Binding-site contacts:
Ligand atom CA contacts residue GLU245 of chain 1.A at 3.7 Å.
Ligand atom CA contacts residue LYS65 of chain 1.A at 4.0 Å.
Ligand atom CD1 contacts residue ILE61 of chain 1.A at 3.5 Å (hydrophobic).
Ligand atom NZ contacts residue GLU83 of chain 1.A at 3.0 Å (salt-bridge).
Ligand atom CA contacts residue GLU245 of chain 1.A at 3.6 Å.
Ligand atom N contacts residue GLU245 of chain 1.A at 3.7 Å.
Ligand atom CD contacts residue GLU83 of chain 1.A at 4.0 Å.
Ligand atom O contacts residue LYS65 of chain 1.A at 3.4 Å (salt-bridge).
Ligand atom NE2 contacts residue VAL79 of chain 1.A at 3.9 Å.
Ligand atom C contacts residue ILE61 of chain 1.A at 3.9 Å (hydrophobic).
Ligand atom CG1 contacts residue GLU245 of chain 1.A at 3.7 Å.
Ligand atom CB contacts residue GLU245 of chain 1.A at 3.6 Å.
Ligand atom CD2 contacts residue VAL79 of chain 1.A at 3.9 Å (hydrophobic).
Ligand atom C contacts residue GLU245 of chain 1.A at 3.6 Å.
Ligand atom CD1 contacts residue GLN78 of chain 1.A at 4.0 Å.
Ligand atom C contacts residue LYS65 of chain 1.A at 4.0 Å.
Ligand atom CD2 contacts residue LEU82 of chain 1.A at 4.1 Å (hydrophobic).
Ligand atom CB contacts residue ILE61 of chain 1.A at 3.8 Å (hydrophobic).
Ligand atom NE2 contacts residue LEU75 of chain 1.A at 3.5 Å.
Ligand atom CD2 contacts residue GLU83 of chain 1.A at 3.9 Å.
Ligand atom CG contacts residue GLU245 of chain 1.A at 4.1 Å.
Ligand atom CB contacts residue GLU245 of chain 1.A at 3.3 Å.
Ligand atom CD1 contacts residue LEU242 of chain 1.A at 4.1 Å (hydrophobic).
Ligand atom CD2 contacts residue LEU75 of chain 1.A at 3.7 Å (hydrophobic).
Ligand atom CD2 contacts residue GLN78 of chain 1.A at 3.9 Å.
Ligand atom O contacts residue LYS65 of chain 1.A at 2.4 Å (salt-bridge).
Ligand atom CB contacts residue LEU75 of chain 1.A at 3.9 Å (hydrophobic).
Ligand atom CD2 contacts residue MET246 of chain 1.A at 3.8 Å (hydrophobic).
Ligand atom C contacts residue LYS65 of chain 1.A at 3.4 Å.
Ligand atom CD1 contacts residue LEU242 of chain 1.A at 3.6 Å (hydrophobic).
Ligand atom N contacts residue GLU245 of chain 1.A at 2.9 Å (salt-bridge).
Ligand atom CD1 contacts residue VAL79 of chain 1.A at 3.9 Å (hydrophobic).
Ligand atom CD2 contacts residue VAL79 of chain 1.A at 3.8 Å (hydrophobic).
Ligand atom CG contacts residue ILE61 of chain 1.A at 4.0 Å (hydrophobic).
Ligand atom CD1 contacts residue GLU245 of chain 1.A at 3.5 Å.
Ligand atom O contacts residue ILE61 of chain 1.A at 3.6 Å.
Ligand atom CD2 contacts residue ILE61 of chain 1.A at 3.8 Å (hydrophobic).
Ligand atom NE2 contacts residue HIS76 of chain 1.A at 3.7 Å.
Ligand atom CE contacts residue GLU83 of chain 1.A at 4.0 Å.
Ligand atom CD1 contacts residue ASP241 of chain 1.A at 3.7 Å.

This protein binds this small molecule.
Small molecule (SMILES): CC[C@H](C)[C@H](NC(=O)[C@@H](N)CCCCN)C(=O)N[C@@H](CC(C)C)C(=O)N[C@@H](Cc1cnc[nH]1)C(=O)N[C@@H](CCCN=C(N)N)C(=O)N[C@@H](CC(C)C)C(=O)N[C@@H](CC(C)C)C(=O)N[C@@H](CCC(N)=O)C(=O)N[C@H](C=O)CC(=O)O

Sequence of chain 1.A:
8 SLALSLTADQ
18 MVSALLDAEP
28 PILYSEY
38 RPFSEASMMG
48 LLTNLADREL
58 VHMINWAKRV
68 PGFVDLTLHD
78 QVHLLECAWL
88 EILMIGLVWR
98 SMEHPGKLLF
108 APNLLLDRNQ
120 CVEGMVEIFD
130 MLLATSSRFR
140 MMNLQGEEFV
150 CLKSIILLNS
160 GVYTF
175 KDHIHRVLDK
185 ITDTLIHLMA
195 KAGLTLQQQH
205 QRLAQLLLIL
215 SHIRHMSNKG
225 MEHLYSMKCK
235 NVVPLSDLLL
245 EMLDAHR